Binding-site contacts:
Ligand atom C3 contacts residue GLU162 of chain 2.A at 4.2 Å.
Ligand atom C8 contacts residue ARG160 of chain 2.A at 4.3 Å.
Ligand atom C3 contacts residue ASN114 of chain 2.A at 3.8 Å.
Ligand atom C7 contacts residue GLU162 of chain 2.A at 4.0 Å.
Ligand atom C8 contacts residue GLU162 of chain 2.A at 4.1 Å.
Ligand atom O7 contacts residue ASN114 of chain 2.A at 2.8 Å (h-bond).
Ligand atom N2 contacts residue ASN114 of chain 2.A at 2.8 Å (h-bond).
Ligand atom O5 contacts residue ASN114 of chain 2.A at 2.3 Å (h-bond).
Ligand atom O6 contacts residue TRP164 of chain 2.A at 3.9 Å.
Ligand atom C7 contacts residue THR116 of chain 2.A at 4.3 Å.
Ligand atom C8 contacts residue THR116 of chain 2.A at 2.8 Å.
Ligand atom C2 contacts residue GLU162 of chain 2.A at 3.8 Å.
Ligand atom C1 contacts residue ASN114 of chain 2.A at 1.4 Å.
Ligand atom N2 contacts residue GLU162 of chain 2.A at 3.1 Å (salt-bridge).
Ligand atom C2 contacts residue ASN114 of chain 2.A at 2.5 Å.
Ligand atom C8 contacts residue VAL115 of chain 2.A at 3.8 Å (hydrophobic).
Ligand atom C5 contacts residue ASN114 of chain 2.A at 3.6 Å.
Ligand atom C7 contacts residue ASN114 of chain 2.A at 2.7 Å.
Ligand atom C1 contacts residue GLU162 of chain 2.A at 3.6 Å.
Ligand atom C8 contacts residue ASN114 of chain 2.A at 3.3 Å.
Ligand atom C4 contacts residue ASN114 of chain 2.A at 4.2 Å.

Sequence of chain 2.A:
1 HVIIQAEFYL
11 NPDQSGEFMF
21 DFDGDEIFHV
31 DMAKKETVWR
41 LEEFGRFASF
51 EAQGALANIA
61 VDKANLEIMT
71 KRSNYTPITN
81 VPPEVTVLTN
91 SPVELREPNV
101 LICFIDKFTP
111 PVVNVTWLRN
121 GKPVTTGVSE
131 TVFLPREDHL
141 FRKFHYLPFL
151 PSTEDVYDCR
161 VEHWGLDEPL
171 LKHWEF

This small molecule binds to this protein.
Small molecule (SMILES): CC(=O)N[C@@H]1[C@@H](O)[C@H](O)[C@@H](CO)O[C@H]1O